The small molecule below binds the protein below.
Small molecule (SMILES): CC(C)CCNC(=O)[C@@H]1CNC[C@H](N2CC(=O)N(c3ccccc3Cl)CC2(C)C)C1

Binding-site contacts:
Ligand atom C19 contacts residue GLN19 of chain 3.B at 3.5 Å.
Ligand atom N25 contacts residue TYR83 of chain 3.B at 4.1 Å.
Ligand atom C6 contacts residue TYR83 of chain 3.B at 4.1 Å (hydrophobic).
Ligand atom C1 contacts residue ASP38 of chain 3.B at 3.5 Å.
Ligand atom C8 contacts residue THR85 of chain 3.B at 3.4 Å.
Ligand atom CL1 contacts residue PHE124 of chain 3.B at 3.9 Å.
Ligand atom C23 contacts residue GLY40 of chain 3.B at 3.7 Å.
Ligand atom C29 contacts residue ILE137 of chain 3.B at 3.3 Å (hydrophobic).
Ligand atom O24 contacts residue SER84 of chain 3.B at 3.1 Å (h-bond).
Ligand atom C2 contacts residue ASP226 of chain 3.B at 3.3 Å.
Ligand atom N3 contacts residue ASP226 of chain 3.B at 2.7 Å (salt-bridge).
Ligand atom N3 contacts residue ASP38 of chain 3.B at 2.9 Å (salt-bridge).
Ligand atom C23 contacts residue TYR83 of chain 3.B at 3.9 Å (hydrophobic).
Ligand atom C26 contacts residue GLY40 of chain 3.B at 3.6 Å.
Ligand atom C20 contacts residue SER230 of chain 3.B at 4.0 Å.
Ligand atom C17 contacts residue PHE124 of chain 3.B at 3.8 Å (hydrophobic).
Ligand atom C5 contacts residue ASP38 of chain 3.B at 4.0 Å.
Ligand atom C4 contacts residue ASP38 of chain 3.B at 3.7 Å.
Ligand atom C9 contacts residue THR85 of chain 3.B at 3.3 Å.
Ligand atom C11 contacts residue PHE124 of chain 3.B at 3.9 Å (hydrophobic).
Ligand atom C4 contacts residue ASP226 of chain 3.B at 3.6 Å.
Ligand atom C27 contacts residue TYR83 of chain 3.B at 3.5 Å (hydrophobic).
Ligand atom C15 contacts residue TYR83 of chain 3.B at 3.6 Å (hydrophobic).
Ligand atom C30 contacts residue SER41 of chain 3.B at 3.5 Å.
Ligand atom O13 contacts residue THR85 of chain 3.B at 3.0 Å (h-bond).
Ligand atom C15 contacts residue VAL127 of chain 3.B at 3.8 Å (hydrophobic).
Ligand atom C4 contacts residue GLY228 of chain 3.B at 3.7 Å.
Ligand atom C4 contacts residue ALA229 of chain 3.B at 4.1 Å (hydrophobic).
Ligand atom C30 contacts residue GLN135 of chain 3.B at 4.0 Å.
Ligand atom C1 contacts residue GLY40 of chain 3.B at 3.7 Å.
Ligand atom O24 contacts residue TYR83 of chain 3.B at 3.7 Å.
Ligand atom C2 contacts residue GLY40 of chain 3.B at 3.7 Å.
Ligand atom C2 contacts residue ASP38 of chain 3.B at 3.8 Å.
Ligand atom C14 contacts residue VAL36 of chain 3.B at 3.9 Å (hydrophobic).
Ligand atom N25 contacts residue GLY40 of chain 3.B at 2.8 Å (h-bond).
Ligand atom N25 contacts residue SER41 of chain 3.B at 4.0 Å.
Ligand atom C27 contacts residue ARG82 of chain 3.B at 4.0 Å.
Ligand atom CL1 contacts residue PRO118 of chain 3.B at 3.3 Å.
Ligand atom C14 contacts residue GLY228 of chain 3.B at 3.6 Å.
Ligand atom C30 contacts residue GLY40 of chain 3.B at 3.5 Å.

Sequence of chain 3.B:
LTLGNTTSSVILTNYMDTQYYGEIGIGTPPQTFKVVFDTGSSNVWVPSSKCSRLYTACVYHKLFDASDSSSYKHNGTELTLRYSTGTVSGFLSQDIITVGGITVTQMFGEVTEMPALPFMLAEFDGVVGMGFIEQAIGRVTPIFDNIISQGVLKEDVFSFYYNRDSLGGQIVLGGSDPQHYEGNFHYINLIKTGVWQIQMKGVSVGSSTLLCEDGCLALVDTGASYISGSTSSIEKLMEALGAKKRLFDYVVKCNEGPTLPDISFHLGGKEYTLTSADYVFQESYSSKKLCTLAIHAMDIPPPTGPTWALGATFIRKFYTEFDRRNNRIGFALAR